This protein binds this small molecule.
Small molecule (SMILES): CC(=O)N[C@H]1[C@H](O[C@H]2[C@H](O)[C@@H](NC(C)=O)CO[C@@H]2CO)O[C@H](CO)[C@@H](O[C@@H]2O[C@H](CO[C@H]3O[C@H](CO[C@H]4O[C@H](CO)[C@@H](O)[C@H](O)[C@@H]4O)[C@@H](O)[C@H](O[C@H]4O[C@H](CO)[C@@H](O)[C@H](O)[C@@H]4O)[C@@H]3O)[C@@H](O)[C@H](O[C@H]3O[C@H](CO)[C@@H](O)[C@H](O)[C@@H]3O)[C@@H]2O)[C@@H]1O

Sequence of chain 1.A:
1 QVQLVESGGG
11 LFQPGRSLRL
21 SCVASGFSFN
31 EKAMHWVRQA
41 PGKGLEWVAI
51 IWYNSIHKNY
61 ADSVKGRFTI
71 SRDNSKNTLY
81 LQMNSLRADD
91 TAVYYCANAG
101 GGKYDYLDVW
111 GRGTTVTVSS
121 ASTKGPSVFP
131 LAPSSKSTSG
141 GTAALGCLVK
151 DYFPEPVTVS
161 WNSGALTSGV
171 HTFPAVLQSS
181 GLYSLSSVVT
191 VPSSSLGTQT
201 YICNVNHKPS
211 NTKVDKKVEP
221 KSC

Sequence of chain 1.B:
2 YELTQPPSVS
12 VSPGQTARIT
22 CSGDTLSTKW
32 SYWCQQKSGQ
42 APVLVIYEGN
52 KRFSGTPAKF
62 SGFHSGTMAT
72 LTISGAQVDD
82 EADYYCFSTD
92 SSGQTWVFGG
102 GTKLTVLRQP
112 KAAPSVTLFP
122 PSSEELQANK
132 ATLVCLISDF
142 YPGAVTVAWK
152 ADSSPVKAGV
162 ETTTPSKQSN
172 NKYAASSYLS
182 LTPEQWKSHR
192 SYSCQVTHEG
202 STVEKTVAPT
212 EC

Binding-site contacts:
Ligand atom C8 contacts residue ASN159 of chain 1.C at 3.4 Å.
Ligand atom C5 contacts residue GLN1 of chain 1.A at 3.3 Å.
Ligand atom O7 contacts residue PHE54 of chain 1.B at 3.1 Å.
Ligand atom O4 contacts residue ASP108 of chain 1.A at 2.4 Å (salt-bridge).
Ligand atom C1 contacts residue GLY56 of chain 1.B at 4.1 Å.
Ligand atom C1 contacts residue THR161 of chain 1.C at 3.3 Å.
Ligand atom C5 contacts residue ASN159 of chain 1.C at 3.7 Å.
Ligand atom O2 contacts residue PHE54 of chain 1.B at 3.7 Å.
Ligand atom O3 contacts residue ASP108 of chain 1.A at 3.8 Å.
Ligand atom N2 contacts residue ASN159 of chain 1.C at 3.0 Å (h-bond).
Ligand atom O5 contacts residue THR161 of chain 1.C at 3.6 Å.
Ligand atom C4 contacts residue VAL109 of chain 1.A at 3.7 Å (hydrophobic).
Ligand atom O6 contacts residue ASP108 of chain 1.A at 2.6 Å (salt-bridge).
Ligand atom C3 contacts residue ASN159 of chain 1.C at 3.8 Å.
Ligand atom C6 contacts residue GLN1 of chain 1.A at 3.6 Å.
Ligand atom C7 contacts residue PHE54 of chain 1.B at 3.9 Å (hydrophobic).
Ligand atom O5 contacts residue GLY56 of chain 1.B at 3.7 Å.
Ligand atom C1 contacts residue GLN1 of chain 1.A at 3.7 Å.
Ligand atom O6 contacts residue PHE54 of chain 1.B at 3.3 Å.
Ligand atom C2 contacts residue SER55 of chain 1.B at 3.5 Å.
Ligand atom O2 contacts residue VAL109 of chain 1.A at 3.8 Å.
Ligand atom C2 contacts residue ASN159 of chain 1.C at 2.5 Å.
Ligand atom O7 contacts residue NAG2 of chain 1.D at 3.8 Å.
Ligand atom C1 contacts residue SER55 of chain 1.B at 3.1 Å.
Ligand atom O2 contacts residue GLY56 of chain 1.B at 3.4 Å (h-bond).
Ligand atom C5 contacts residue GLY56 of chain 1.B at 4.1 Å.
Ligand atom O5 contacts residue ASN159 of chain 1.C at 2.4 Å (h-bond).
Ligand atom C7 contacts residue ASN159 of chain 1.C at 3.4 Å.
Ligand atom O5 contacts residue GLN1 of chain 1.A at 3.0 Å (h-bond).
Ligand atom C4 contacts residue ASP108 of chain 1.A at 3.5 Å.
Ligand atom O2 contacts residue SER55 of chain 1.B at 3.0 Å (h-bond).
Ligand atom O5 contacts residue SER55 of chain 1.B at 3.6 Å.
Ligand atom C6 contacts residue ASP108 of chain 1.A at 3.7 Å.
Ligand atom O3 contacts residue GLN1 of chain 1.A at 3.4 Å (h-bond).
Ligand atom O6 contacts residue GLY56 of chain 1.B at 3.5 Å.
Ligand atom N2 contacts residue PHE54 of chain 1.B at 4.0 Å.
Ligand atom O4 contacts residue PHE54 of chain 1.B at 3.5 Å.
Ligand atom C5 contacts residue THR161 of chain 1.C at 3.9 Å.
Ligand atom O3 contacts residue VAL109 of chain 1.A at 3.6 Å.
Ligand atom C1 contacts residue ASN159 of chain 1.C at 1.4 Å.

Sequence of chain 1.C:
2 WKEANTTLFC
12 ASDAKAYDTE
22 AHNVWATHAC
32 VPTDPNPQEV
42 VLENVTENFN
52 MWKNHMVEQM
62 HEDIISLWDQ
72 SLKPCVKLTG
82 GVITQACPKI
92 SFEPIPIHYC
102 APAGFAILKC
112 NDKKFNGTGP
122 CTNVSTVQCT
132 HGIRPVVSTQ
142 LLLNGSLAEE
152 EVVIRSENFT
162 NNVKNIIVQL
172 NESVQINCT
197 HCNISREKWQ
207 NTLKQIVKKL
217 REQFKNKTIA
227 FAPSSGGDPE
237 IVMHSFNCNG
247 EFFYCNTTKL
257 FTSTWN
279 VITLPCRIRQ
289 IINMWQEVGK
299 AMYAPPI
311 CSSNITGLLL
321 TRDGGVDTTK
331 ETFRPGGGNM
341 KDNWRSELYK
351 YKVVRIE